A small-molecule ligand and the protein it binds are described below.
Small molecule (SMILES): CC(C)(CO)[C@@H](O)C(=O)NCCC(=O)NCCc1ccc2c(c1)OCO2

Sequence of chain 1.B:
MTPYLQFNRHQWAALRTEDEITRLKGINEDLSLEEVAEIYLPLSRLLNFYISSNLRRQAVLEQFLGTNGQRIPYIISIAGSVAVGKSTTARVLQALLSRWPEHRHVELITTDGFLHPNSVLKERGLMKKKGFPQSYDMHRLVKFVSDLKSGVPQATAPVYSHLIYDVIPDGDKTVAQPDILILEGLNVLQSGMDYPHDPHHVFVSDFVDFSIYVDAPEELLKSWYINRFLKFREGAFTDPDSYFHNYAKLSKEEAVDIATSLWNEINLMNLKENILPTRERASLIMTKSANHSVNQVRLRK

Binding-site contacts:
Ligand atom CAM contacts residue TYR258 of chain 1.B at 3.7 Å (hydrophobic).
Ligand atom OAG contacts residue LEU219 of chain 1.B at 3.8 Å.
Ligand atom OAV contacts residue PHE265 of chain 1.B at 3.4 Å.
Ligand atom CAZ contacts residue PHE277 of chain 1.B at 3.4 Å (hydrophobic).
Ligand atom CAL contacts residue TYR198 of chain 1.B at 3.9 Å (hydrophobic).
Ligand atom CAD contacts residue TYR169 of chain 1.B at 3.7 Å (hydrophobic).
Ligand atom CAZ contacts residue PHE262 of chain 1.B at 3.7 Å (hydrophobic).
Ligand atom CAS contacts residue TYR198 of chain 1.B at 3.8 Å (hydrophobic).
Ligand atom CAD contacts residue ASP145 of chain 1.B at 3.9 Å.
Ligand atom CAR contacts residue PHE277 of chain 1.B at 3.8 Å (hydrophobic).
Ligand atom OAG contacts residue VAL115 of chain 1.B at 3.9 Å.
Ligand atom OAV contacts residue ARG261 of chain 1.B at 2.8 Å (salt-bridge).
Ligand atom CAY contacts residue PHE277 of chain 1.B at 3.7 Å (hydrophobic).
Ligand atom OAN contacts residue TYR258 of chain 1.B at 2.6 Å (h-bond).
Ligand atom CAQ contacts residue TYR198 of chain 1.B at 3.7 Å (hydrophobic).
Ligand atom OAG contacts residue LYS163 of chain 1.B at 3.7 Å.
Ligand atom CAP contacts residue LEU295 of chain 1.B at 3.9 Å (hydrophobic).
Ligand atom CAK contacts residue TYR198 of chain 1.B at 3.4 Å (hydrophobic).
Ligand atom CAM contacts residue TYR198 of chain 1.B at 3.8 Å (hydrophobic).
Ligand atom OAG contacts residue GLY164 of chain 1.B at 3.7 Å.
Ligand atom CAZ contacts residue TYR258 of chain 1.B at 3.1 Å (hydrophobic).
Ligand atom OAE contacts residue ASP145 of chain 1.B at 3.7 Å.
Ligand atom CAY contacts residue PHE262 of chain 1.B at 3.9 Å (hydrophobic).
Ligand atom CAW contacts residue ARG261 of chain 1.B at 3.4 Å.
Ligand atom OAX contacts residue TYR258 of chain 1.B at 3.2 Å.
Ligand atom NAO contacts residue TYR198 of chain 1.B at 3.0 Å (h-bond).
Ligand atom CAL contacts residue ASN300 of chain 1.B at 3.2 Å.
Ligand atom OAE contacts residue TYR169 of chain 1.B at 3.2 Å (h-bond).
Ligand atom CAK contacts residue LYS163 of chain 1.B at 3.8 Å.
Ligand atom CAW contacts residue PHE262 of chain 1.B at 3.6 Å (hydrophobic).
Ligand atom CAW contacts residue TYR258 of chain 1.B at 3.5 Å (hydrophobic).
Ligand atom CAY contacts residue TYR258 of chain 1.B at 3.4 Å (hydrophobic).
Ligand atom OAE contacts residue LEU219 of chain 1.B at 3.7 Å.
Ligand atom OAX contacts residue PHE262 of chain 1.B at 3.4 Å.
Ligand atom CAD contacts residue LEU148 of chain 1.B at 3.8 Å (hydrophobic).
Ligand atom CAM contacts residue ASN300 of chain 1.B at 3.6 Å.
Ligand atom CAP contacts residue TYR198 of chain 1.B at 3.7 Å (hydrophobic).
Ligand atom CAC contacts residue LEU148 of chain 1.B at 3.7 Å (hydrophobic).
Ligand atom CAP contacts residue TYR258 of chain 1.B at 3.9 Å (hydrophobic).
Ligand atom OAN contacts residue ASN300 of chain 1.B at 2.9 Å (h-bond).